Binding-site contacts:
Ligand atom C7 contacts residue MET165 of chain 2.A at 3.6 Å (hydrophobic).
Ligand atom O13 contacts residue PRO168 of chain 2.A at 3.4 Å.
Ligand atom C32 contacts residue ASP187 of chain 2.A at 3.5 Å.
Ligand atom N18 contacts residue GLU166 of chain 2.A at 3.0 Å (salt-bridge).
Ligand atom C46 contacts residue THR26 of chain 2.A at 3.5 Å.
Ligand atom N36 contacts residue CYS145 of chain 2.A at 3.1 Å (h-bond).
Ligand atom C43 contacts residue CYS145 of chain 2.A at 1.8 Å (hydrophobic).
Ligand atom C37 contacts residue CYS145 of chain 2.A at 2.7 Å (hydrophobic).
Ligand atom C46 contacts residue GLY143 of chain 2.A at 3.3 Å.
Ligand atom N3 contacts residue GLU166 of chain 2.A at 3.0 Å (salt-bridge).
Ligand atom C38 contacts residue CYS145 of chain 2.A at 3.1 Å (hydrophobic).
Ligand atom O42 contacts residue HIS41 of chain 2.A at 2.5 Å (h-bond).
Ligand atom N36 contacts residue HIS164 of chain 2.A at 3.0 Å (h-bond).
Ligand atom C8 contacts residue LEU167 of chain 2.A at 3.6 Å (hydrophobic).
Ligand atom C15 contacts residue ALA191 of chain 2.A at 3.5 Å (hydrophobic).
Ligand atom C41 contacts residue LEU141 of chain 2.A at 3.5 Å (hydrophobic).
Ligand atom C48 contacts residue THR26 of chain 2.A at 3.4 Å.
Ligand atom C10 contacts residue THR190 of chain 2.A at 3.1 Å.
Ligand atom C28 contacts residue HIS164 of chain 2.A at 3.5 Å.
Ligand atom C49 contacts residue CYS145 of chain 2.A at 2.8 Å (hydrophobic).
Ligand atom C22 contacts residue GLU166 of chain 2.A at 3.7 Å.
Ligand atom O25 contacts residue MET165 of chain 2.A at 3.4 Å.
Ligand atom C9 contacts residue MET165 of chain 2.A at 3.5 Å (hydrophobic).
Ligand atom O44 contacts residue GLY143 of chain 2.A at 2.8 Å (h-bond).
Ligand atom O44 contacts residue SER144 of chain 2.A at 3.2 Å (h-bond).
Ligand atom O42 contacts residue CYS145 of chain 2.A at 2.5 Å (h-bond).
Ligand atom O44 contacts residue CYS145 of chain 2.A at 3.0 Å (h-bond).
Ligand atom O12 contacts residue PRO168 of chain 2.A at 3.6 Å.
Ligand atom C5 contacts residue ARG188 of chain 2.A at 3.2 Å.
Ligand atom C5 contacts residue THR190 of chain 2.A at 3.4 Å.
Ligand atom C1 contacts residue GLU166 of chain 2.A at 3.5 Å.
Ligand atom C7 contacts residue GLN192 of chain 2.A at 3.5 Å.
Ligand atom C30 contacts residue MET49 of chain 2.A at 3.6 Å (hydrophobic).
Ligand atom C47 contacts residue GLY143 of chain 2.A at 3.4 Å.
Ligand atom C5 contacts residue GLN192 of chain 2.A at 3.5 Å.
Ligand atom C33 contacts residue MET165 of chain 2.A at 3.5 Å (hydrophobic).
Ligand atom C27 contacts residue GLN189 of chain 2.A at 3.6 Å.
Ligand atom O2 contacts residue GLN189 of chain 2.A at 3.6 Å.
Ligand atom O25 contacts residue GLU166 of chain 2.A at 3.1 Å (salt-bridge).
Ligand atom C41 contacts residue ASN142 of chain 2.A at 3.6 Å.

The protein below binds the small molecule below.
Small molecule (SMILES): CCCC[C@H](NC(=O)[C@@H]1[C@@H]2[C@H](CN1C(=O)[C@@H](NC(=O)NC1(CS(=O)(=O)C(C)(C)C)CCCCC1)C(C)(C)C)C2(C)C)[C@@H](O)C(=O)NC1CC1

Sequence of chain 2.A:
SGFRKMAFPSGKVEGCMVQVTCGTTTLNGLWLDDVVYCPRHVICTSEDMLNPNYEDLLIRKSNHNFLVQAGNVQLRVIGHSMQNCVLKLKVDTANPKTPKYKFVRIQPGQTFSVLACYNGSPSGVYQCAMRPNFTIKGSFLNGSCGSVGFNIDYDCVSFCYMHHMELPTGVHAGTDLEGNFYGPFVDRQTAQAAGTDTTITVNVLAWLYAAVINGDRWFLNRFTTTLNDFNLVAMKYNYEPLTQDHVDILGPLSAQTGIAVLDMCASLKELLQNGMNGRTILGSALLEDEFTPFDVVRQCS